Sequence of chain 1.D:
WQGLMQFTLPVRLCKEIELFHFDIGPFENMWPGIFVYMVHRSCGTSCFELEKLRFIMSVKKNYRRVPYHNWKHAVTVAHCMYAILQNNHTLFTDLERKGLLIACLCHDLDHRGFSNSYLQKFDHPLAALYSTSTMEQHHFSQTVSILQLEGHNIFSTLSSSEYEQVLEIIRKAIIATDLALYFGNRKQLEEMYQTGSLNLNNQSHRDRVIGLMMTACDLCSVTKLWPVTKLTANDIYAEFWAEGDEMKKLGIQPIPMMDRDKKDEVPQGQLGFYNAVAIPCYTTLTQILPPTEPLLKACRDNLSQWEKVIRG

A protein and the small-molecule ligand that binds it are described below.
Small molecule (SMILES): CS(=O)(=O)c1cccc(-n2ccc(=O)c(-c3ccnn3-c3cccc4c3OC(F)(F)O4)n2)c1

Binding-site contacts:
Ligand atom N12 contacts residue ILE246 of chain 1.D at 3.9 Å.
Ligand atom C1 contacts residue PHE283 of chain 1.D at 3.4 Å (hydrophobic).
Ligand atom C29 contacts residue HIS79 of chain 1.D at 3.5 Å.
Ligand atom N4 contacts residue PHE250 of chain 1.D at 3.9 Å.
Ligand atom C21 contacts residue ILE246 of chain 1.D at 3.8 Å (hydrophobic).
Ligand atom C28 contacts residue ILE246 of chain 1.D at 3.7 Å (hydrophobic).
Ligand atom O10 contacts residue LEU229 of chain 1.D at 3.0 Å.
Ligand atom N6 contacts residue PHE283 of chain 1.D at 3.3 Å.
Ligand atom C30 contacts residue LEU189 of chain 1.D at 3.7 Å (hydrophobic).
Ligand atom C20 contacts residue PHE283 of chain 1.D at 3.6 Å (hydrophobic).
Ligand atom C16 contacts residue MET267 of chain 1.D at 3.3 Å (hydrophobic).
Ligand atom O24 contacts residue GLN280 of chain 1.D at 2.8 Å (h-bond).
Ligand atom N12 contacts residue TYR78 of chain 1.D at 3.7 Å.
Ligand atom C21 contacts residue SER231 of chain 1.D at 3.4 Å.
Ligand atom C15 contacts residue PHE250 of chain 1.D at 3.6 Å (hydrophobic).
Ligand atom C16 contacts residue PHE283 of chain 1.D at 3.5 Å (hydrophobic).
Ligand atom C15 contacts residue MET267 of chain 1.D at 4.0 Å (hydrophobic).
Ligand atom C13 contacts residue PHE283 of chain 1.D at 3.9 Å (hydrophobic).
Ligand atom C32 contacts residue HIS79 of chain 1.D at 3.6 Å.
Ligand atom O23 contacts residue LEU189 of chain 1.D at 3.8 Å.
Ligand atom C31 contacts residue PHE283 of chain 1.D at 3.7 Å (hydrophobic).
Ligand atom N6 contacts residue PHE250 of chain 1.D at 3.8 Å.
Ligand atom F26 contacts residue LEU189 of chain 1.D at 3.2 Å.
Ligand atom F26 contacts residue LEU229 of chain 1.D at 3.8 Å.
Ligand atom F25 contacts residue LEU229 of chain 1.D at 3.7 Å.
Ligand atom C15 contacts residue GLN280 of chain 1.D at 3.7 Å.
Ligand atom C33 contacts residue LEU189 of chain 1.D at 3.8 Å (hydrophobic).
Ligand atom C13 contacts residue GLN280 of chain 1.D at 3.6 Å.
Ligand atom C27 contacts residue SER125 of chain 1.D at 3.7 Å.
Ligand atom C18 contacts residue PHE283 of chain 1.D at 3.4 Å (hydrophobic).
Ligand atom C32 contacts residue PHE250 of chain 1.D at 3.5 Å (hydrophobic).
Ligand atom C16 contacts residue PHE250 of chain 1.D at 3.7 Å (hydrophobic).
Ligand atom C13 contacts residue PHE250 of chain 1.D at 4.0 Å (hydrophobic).
Ligand atom F25 contacts residue ASP228 of chain 1.D at 2.9 Å.
Ligand atom C28 contacts residue PHE250 of chain 1.D at 3.6 Å (hydrophobic).
Ligand atom N4 contacts residue PHE283 of chain 1.D at 3.2 Å.
Ligand atom C17 contacts residue LEU189 of chain 1.D at 4.0 Å (hydrophobic).
Ligand atom C8 contacts residue LEU229 of chain 1.D at 3.6 Å (hydrophobic).
Ligand atom C15 contacts residue PHE283 of chain 1.D at 3.8 Å (hydrophobic).
Ligand atom C3 contacts residue PHE283 of chain 1.D at 3.6 Å (hydrophobic).